This small molecule binds to this protein.
Small molecule (SMILES): NC(N)=NCCC[C@H](NC(=O)[C@@H]1CCCN1)C(=O)N[C@H](C=O)Cc1cnc[nH]1

Sequence of chain 56.S:
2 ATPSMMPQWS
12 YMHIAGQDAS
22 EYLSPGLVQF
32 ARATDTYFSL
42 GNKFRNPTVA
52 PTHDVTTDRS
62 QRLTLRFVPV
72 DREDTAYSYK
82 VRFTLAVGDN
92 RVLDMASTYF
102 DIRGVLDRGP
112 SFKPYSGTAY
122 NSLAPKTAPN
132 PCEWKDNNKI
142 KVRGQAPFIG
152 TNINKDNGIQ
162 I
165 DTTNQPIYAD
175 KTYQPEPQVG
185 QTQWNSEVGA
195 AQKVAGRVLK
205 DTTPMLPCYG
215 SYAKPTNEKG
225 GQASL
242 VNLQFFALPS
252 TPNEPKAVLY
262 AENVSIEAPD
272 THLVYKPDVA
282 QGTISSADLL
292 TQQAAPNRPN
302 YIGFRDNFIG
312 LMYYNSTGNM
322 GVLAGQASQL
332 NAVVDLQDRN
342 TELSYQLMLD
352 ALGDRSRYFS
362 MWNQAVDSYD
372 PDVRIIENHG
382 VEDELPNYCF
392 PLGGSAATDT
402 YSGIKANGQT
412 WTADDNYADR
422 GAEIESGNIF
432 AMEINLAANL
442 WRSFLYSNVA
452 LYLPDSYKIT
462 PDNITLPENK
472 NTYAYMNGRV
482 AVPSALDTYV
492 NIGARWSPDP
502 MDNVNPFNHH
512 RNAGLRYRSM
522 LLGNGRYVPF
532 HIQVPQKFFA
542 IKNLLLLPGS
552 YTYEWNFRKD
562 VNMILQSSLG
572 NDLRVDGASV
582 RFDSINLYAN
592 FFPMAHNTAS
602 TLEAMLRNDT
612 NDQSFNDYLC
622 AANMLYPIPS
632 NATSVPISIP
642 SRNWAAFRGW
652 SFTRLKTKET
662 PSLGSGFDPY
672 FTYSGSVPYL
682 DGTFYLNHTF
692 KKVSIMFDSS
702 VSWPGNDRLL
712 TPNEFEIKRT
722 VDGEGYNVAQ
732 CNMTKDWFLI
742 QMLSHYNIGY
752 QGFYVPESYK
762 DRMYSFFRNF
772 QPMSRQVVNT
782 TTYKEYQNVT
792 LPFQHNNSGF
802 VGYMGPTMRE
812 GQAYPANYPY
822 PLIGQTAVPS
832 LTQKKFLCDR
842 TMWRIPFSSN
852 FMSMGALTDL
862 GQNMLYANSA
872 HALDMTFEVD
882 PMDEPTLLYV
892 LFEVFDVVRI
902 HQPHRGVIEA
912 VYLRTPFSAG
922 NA

Sequence of chain 56.Q:
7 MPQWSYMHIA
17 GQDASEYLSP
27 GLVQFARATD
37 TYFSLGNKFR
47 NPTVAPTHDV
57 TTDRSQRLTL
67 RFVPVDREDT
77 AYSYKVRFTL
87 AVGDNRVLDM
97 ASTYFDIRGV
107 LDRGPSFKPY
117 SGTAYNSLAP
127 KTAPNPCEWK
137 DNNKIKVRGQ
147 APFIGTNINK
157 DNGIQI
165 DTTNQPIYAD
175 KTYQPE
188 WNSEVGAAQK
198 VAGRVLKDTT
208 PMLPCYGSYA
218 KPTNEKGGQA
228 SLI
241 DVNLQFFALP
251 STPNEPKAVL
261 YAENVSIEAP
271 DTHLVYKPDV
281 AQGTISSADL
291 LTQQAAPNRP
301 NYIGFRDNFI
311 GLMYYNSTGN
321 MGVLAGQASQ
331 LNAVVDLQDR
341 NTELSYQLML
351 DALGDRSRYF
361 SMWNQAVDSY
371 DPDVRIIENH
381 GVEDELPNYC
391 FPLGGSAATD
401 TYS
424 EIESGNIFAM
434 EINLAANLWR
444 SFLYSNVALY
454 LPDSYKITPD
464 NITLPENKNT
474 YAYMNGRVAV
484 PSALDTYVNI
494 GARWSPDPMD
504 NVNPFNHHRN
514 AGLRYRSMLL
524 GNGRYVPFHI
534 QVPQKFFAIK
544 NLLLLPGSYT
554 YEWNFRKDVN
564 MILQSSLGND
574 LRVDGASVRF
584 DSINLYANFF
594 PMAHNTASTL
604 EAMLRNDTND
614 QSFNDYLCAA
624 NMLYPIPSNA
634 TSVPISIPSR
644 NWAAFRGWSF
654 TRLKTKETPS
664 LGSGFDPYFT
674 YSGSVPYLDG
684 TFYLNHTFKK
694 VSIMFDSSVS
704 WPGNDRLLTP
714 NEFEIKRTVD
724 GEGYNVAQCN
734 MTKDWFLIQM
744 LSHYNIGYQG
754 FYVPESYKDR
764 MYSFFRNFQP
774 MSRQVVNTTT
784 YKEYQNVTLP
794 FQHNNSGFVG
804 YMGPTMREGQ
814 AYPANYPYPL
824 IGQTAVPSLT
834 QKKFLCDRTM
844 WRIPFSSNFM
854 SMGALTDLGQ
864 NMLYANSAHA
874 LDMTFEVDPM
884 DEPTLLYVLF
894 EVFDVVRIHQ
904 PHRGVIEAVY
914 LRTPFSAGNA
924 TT

Binding-site contacts:
Ligand atom CE1 contacts residue MET843 of chain 56.Q at 3.6 Å (hydrophobic).
Ligand atom C contacts residue TYR619 of chain 56.Q at 3.1 Å (hydrophobic).
Ligand atom CE1 contacts residue LEU348 of chain 56.Q at 3.9 Å (hydrophobic).
Ligand atom CB contacts residue ARG649 of chain 56.Q at 3.6 Å.
Ligand atom CB contacts residue PHE896 of chain 56.Q at 3.3 Å (hydrophobic).
Ligand atom CA contacts residue ARG649 of chain 56.Q at 3.4 Å.
Ligand atom CG contacts residue PHE896 of chain 56.Q at 3.0 Å (hydrophobic).
Ligand atom N contacts residue CYS621 of chain 56.Q at 2.9 Å (h-bond).
Ligand atom CG contacts residue TYR619 of chain 56.Q at 3.8 Å (hydrophobic).
Ligand atom N contacts residue TYR619 of chain 56.Q at 3.5 Å (h-bond).
Ligand atom CA contacts residue CYS621 of chain 56.Q at 3.7 Å (hydrophobic).
Ligand atom CB contacts residue ALA857 of chain 56.Q at 3.9 Å (hydrophobic).
Ligand atom CD2 contacts residue ARG845 of chain 56.Q at 3.5 Å.
Ligand atom CD contacts residue CYS621 of chain 56.Q at 3.6 Å (hydrophobic).
Ligand atom CD contacts residue ASN617 of chain 56.Q at 3.2 Å.
Ligand atom O contacts residue ARG649 of chain 56.Q at 3.9 Å.
Ligand atom CB contacts residue TYR619 of chain 56.Q at 3.0 Å (hydrophobic).
Ligand atom CA contacts residue TYR619 of chain 56.Q at 3.8 Å (hydrophobic).
Ligand atom O contacts residue ARG845 of chain 56.Q at 3.8 Å.
Ligand atom CG contacts residue GLU894 of chain 56.Q at 3.9 Å.
Ligand atom CE1 contacts residue LEU620 of chain 56.Q at 3.5 Å (hydrophobic).
Ligand atom CG contacts residue ARG46 of chain 56.S at 3.9 Å.
Ligand atom NE2 contacts residue GLU894 of chain 56.Q at 4.1 Å.
Ligand atom CD contacts residue ASP897 of chain 56.Q at 3.5 Å.
Ligand atom N contacts residue ASP618 of chain 56.Q at 3.9 Å.
Ligand atom CD contacts residue ARG46 of chain 56.S at 4.1 Å.
Ligand atom N contacts residue ARG649 of chain 56.Q at 4.1 Å.
Ligand atom CA contacts residue TYR619 of chain 56.Q at 3.9 Å (hydrophobic).
Ligand atom N contacts residue ASN617 of chain 56.Q at 3.6 Å.
Ligand atom CG contacts residue ASN617 of chain 56.Q at 4.1 Å.
Ligand atom C contacts residue ARG845 of chain 56.Q at 3.6 Å.
Ligand atom N contacts residue TYR619 of chain 56.Q at 3.6 Å.
Ligand atom CB contacts residue ARG649 of chain 56.Q at 4.1 Å.
Ligand atom O contacts residue TYR619 of chain 56.Q at 2.6 Å.
Ligand atom ND1 contacts residue LEU620 of chain 56.Q at 3.0 Å.
Ligand atom O contacts residue ALA857 of chain 56.Q at 4.0 Å.
Ligand atom CD2 contacts residue GLU894 of chain 56.Q at 3.7 Å.
Ligand atom CD contacts residue PHE896 of chain 56.Q at 4.1 Å (hydrophobic).
Ligand atom CB contacts residue GLU894 of chain 56.Q at 3.5 Å.
Ligand atom CB contacts residue TYR619 of chain 56.Q at 3.8 Å (hydrophobic).